A protein and the small-molecule ligand that binds it are described below.
Small molecule (SMILES): CC(=O)N[C@@H]1[C@@H](O)[C@H](O)[C@@H](CO)O[C@H]1O

Binding-site contacts:
Ligand atom C1 contacts residue ASN616 of chain 1.B at 1.4 Å.
Ligand atom C4 contacts residue ASN616 of chain 1.B at 3.1 Å.
Ligand atom C2 contacts residue ASN616 of chain 1.B at 2.5 Å.
Ligand atom O5 contacts residue ASN616 of chain 1.B at 2.4 Å (h-bond).
Ligand atom C3 contacts residue ASN616 of chain 1.B at 3.2 Å.
Ligand atom O3 contacts residue ASN616 of chain 1.B at 3.6 Å (h-bond).
Ligand atom C5 contacts residue ASN616 of chain 1.B at 3.2 Å.
Ligand atom O6 contacts residue ASN616 of chain 1.B at 3.1 Å (h-bond).
Ligand atom C8 contacts residue ASN616 of chain 1.B at 4.4 Å.
Ligand atom N2 contacts residue ASN616 of chain 1.B at 3.8 Å.
Ligand atom C6 contacts residue ASN616 of chain 1.B at 3.7 Å.

Sequence of chain 1.B:
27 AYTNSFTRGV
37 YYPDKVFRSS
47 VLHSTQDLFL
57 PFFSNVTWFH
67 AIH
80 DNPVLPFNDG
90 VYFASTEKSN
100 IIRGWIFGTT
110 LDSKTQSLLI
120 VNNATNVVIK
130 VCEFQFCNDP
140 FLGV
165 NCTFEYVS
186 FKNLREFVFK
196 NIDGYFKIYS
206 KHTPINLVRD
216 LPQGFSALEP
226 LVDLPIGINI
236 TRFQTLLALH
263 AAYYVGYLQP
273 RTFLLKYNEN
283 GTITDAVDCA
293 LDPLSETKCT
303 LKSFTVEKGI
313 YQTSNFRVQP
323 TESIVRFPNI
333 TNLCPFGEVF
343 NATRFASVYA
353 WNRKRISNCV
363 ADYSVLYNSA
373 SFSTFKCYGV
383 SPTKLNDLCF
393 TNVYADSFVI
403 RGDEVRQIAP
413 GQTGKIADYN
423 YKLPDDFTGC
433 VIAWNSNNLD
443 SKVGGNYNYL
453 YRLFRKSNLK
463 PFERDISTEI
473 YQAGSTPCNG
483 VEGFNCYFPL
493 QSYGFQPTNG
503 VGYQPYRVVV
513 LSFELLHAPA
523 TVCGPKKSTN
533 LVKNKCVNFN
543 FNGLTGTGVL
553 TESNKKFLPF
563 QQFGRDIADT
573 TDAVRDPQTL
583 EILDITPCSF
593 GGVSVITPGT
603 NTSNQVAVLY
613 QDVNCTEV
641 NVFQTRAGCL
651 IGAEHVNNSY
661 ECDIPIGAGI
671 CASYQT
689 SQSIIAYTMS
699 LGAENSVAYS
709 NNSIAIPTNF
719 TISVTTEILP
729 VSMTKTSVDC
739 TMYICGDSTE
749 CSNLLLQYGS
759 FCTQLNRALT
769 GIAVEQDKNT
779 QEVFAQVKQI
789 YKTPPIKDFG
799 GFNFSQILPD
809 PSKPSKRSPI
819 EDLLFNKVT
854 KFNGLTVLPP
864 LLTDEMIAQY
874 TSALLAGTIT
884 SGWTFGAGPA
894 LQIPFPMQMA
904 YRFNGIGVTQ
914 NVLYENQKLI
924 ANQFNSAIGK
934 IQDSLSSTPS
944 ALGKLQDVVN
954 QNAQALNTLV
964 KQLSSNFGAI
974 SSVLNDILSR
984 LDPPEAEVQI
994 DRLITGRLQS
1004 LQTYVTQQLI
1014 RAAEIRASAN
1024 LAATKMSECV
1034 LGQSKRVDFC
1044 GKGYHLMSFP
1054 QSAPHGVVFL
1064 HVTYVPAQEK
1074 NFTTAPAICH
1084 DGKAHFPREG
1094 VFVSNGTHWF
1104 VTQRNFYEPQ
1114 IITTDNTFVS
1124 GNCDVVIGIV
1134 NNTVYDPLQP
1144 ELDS